Binding-site contacts:
Ligand atom O7 contacts residue LEU46 of chain 1.B at 3.6 Å.
Ligand atom C4 contacts residue ASN53 of chain 1.B at 4.0 Å.
Ligand atom C2 contacts residue ASN53 of chain 1.B at 4.1 Å.
Ligand atom O7 contacts residue PRO48 of chain 1.B at 3.9 Å.
Ligand atom N2 contacts residue ASN53 of chain 1.B at 3.9 Å.
Ligand atom O4 contacts residue THR55 of chain 1.B at 4.5 Å.
Ligand atom C8 contacts residue ASN53 of chain 1.B at 3.8 Å.
Ligand atom C3 contacts residue ASN53 of chain 1.B at 3.0 Å.
Ligand atom C8 contacts residue LEU46 of chain 1.B at 3.5 Å (hydrophobic).
Ligand atom C7 contacts residue LEU46 of chain 1.B at 3.7 Å (hydrophobic).
Ligand atom O7 contacts residue ASN53 of chain 1.B at 4.1 Å.
Ligand atom O4 contacts residue ASN53 of chain 1.B at 3.4 Å (h-bond).
Ligand atom C7 contacts residue ASN53 of chain 1.B at 3.6 Å.
Ligand atom O3 contacts residue ASN53 of chain 1.B at 2.1 Å (h-bond).

Sequence of chain 1.B:
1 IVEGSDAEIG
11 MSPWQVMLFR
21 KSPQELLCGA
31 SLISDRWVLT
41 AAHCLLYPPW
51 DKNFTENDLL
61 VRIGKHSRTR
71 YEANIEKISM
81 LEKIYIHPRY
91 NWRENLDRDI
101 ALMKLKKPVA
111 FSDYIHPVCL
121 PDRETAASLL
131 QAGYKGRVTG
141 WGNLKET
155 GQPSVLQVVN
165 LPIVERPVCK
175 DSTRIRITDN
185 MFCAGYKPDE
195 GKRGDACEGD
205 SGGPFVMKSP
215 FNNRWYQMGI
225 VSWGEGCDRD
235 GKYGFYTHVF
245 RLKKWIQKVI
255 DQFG

This small molecule binds to this protein.
Small molecule (SMILES): CC(=O)N[C@@H]1[C@@H](O)[C@H](O)[C@@H](CO)O[C@H]1O